Binding-site contacts:
Ligand atom C8 contacts residue PHE31 of chain 2.E at 3.5 Å (hydrophobic).
Ligand atom C6 contacts residue ASP111 of chain 2.E at 3.6 Å.
Ligand atom O6 contacts residue PHE31 of chain 2.E at 3.2 Å.
Ligand atom O7 contacts residue ASN58 of chain 2.A at 2.7 Å (h-bond).
Ligand atom O5 contacts residue ARG110 of chain 2.E at 2.9 Å (salt-bridge).
Ligand atom C2 contacts residue ASN58 of chain 2.A at 2.5 Å.
Ligand atom C1 contacts residue ARG110 of chain 2.E at 3.5 Å.
Ligand atom C6 contacts residue ASN30 of chain 2.E at 3.5 Å.
Ligand atom C1 contacts residue ASN58 of chain 2.A at 1.4 Å.
Ligand atom C6 contacts residue PHE31 of chain 2.E at 3.7 Å (hydrophobic).
Ligand atom O3 contacts residue HIS95 of chain 2.F at 3.3 Å.
Ligand atom C5 contacts residue ASN58 of chain 2.A at 3.6 Å.
Ligand atom C5 contacts residue TYR54 of chain 2.E at 3.6 Å (hydrophobic).
Ligand atom O7 contacts residue GLY16 of chain 2.B at 3.7 Å.
Ligand atom C7 contacts residue ASN58 of chain 2.A at 3.0 Å.
Ligand atom O4 contacts residue TYR54 of chain 2.E at 3.6 Å.
Ligand atom C7 contacts residue SER17 of chain 2.B at 3.1 Å.
Ligand atom C8 contacts residue GLU57 of chain 2.A at 3.7 Å.
Ligand atom O6 contacts residue ASP111 of chain 2.E at 2.8 Å (salt-bridge).
Ligand atom O6 contacts residue LYS58 of chain 2.E at 3.5 Å (salt-bridge).
Ligand atom N2 contacts residue SER52 of chain 2.E at 3.5 Å (h-bond).
Ligand atom C8 contacts residue SER17 of chain 2.B at 3.4 Å.
Ligand atom C2 contacts residue HIS95 of chain 2.F at 3.6 Å.
Ligand atom O7 contacts residue SER17 of chain 2.B at 2.5 Å (h-bond).
Ligand atom N2 contacts residue ASN58 of chain 2.A at 3.0 Å (h-bond).
Ligand atom C5 contacts residue ARG110 of chain 2.E at 3.5 Å.
Ligand atom O7 contacts residue SER52 of chain 2.E at 3.2 Å (h-bond).
Ligand atom C1 contacts residue ASP57 of chain 2.E at 3.0 Å.
Ligand atom O5 contacts residue ASN58 of chain 2.A at 2.3 Å (h-bond).
Ligand atom C8 contacts residue ARG110 of chain 2.E at 3.4 Å.
Ligand atom O4 contacts residue ASP57 of chain 2.E at 3.4 Å.
Ligand atom O4 contacts residue GLY112 of chain 2.E at 3.4 Å (h-bond).
Ligand atom O2 contacts residue THR115 of chain 2.E at 3.6 Å.
Ligand atom O3 contacts residue HIS33 of chain 2.E at 2.9 Å (h-bond).
Ligand atom C2 contacts residue ASP57 of chain 2.E at 3.2 Å.
Ligand atom C7 contacts residue HIS33 of chain 2.E at 3.6 Å.
Ligand atom C3 contacts residue HIS95 of chain 2.F at 3.7 Å.
Ligand atom O3 contacts residue ASP57 of chain 2.E at 3.7 Å.
Ligand atom O6 contacts residue ARG110 of chain 2.E at 2.9 Å (salt-bridge).
Ligand atom O2 contacts residue ASP57 of chain 2.E at 3.1 Å (salt-bridge).

Sequence of chain 2.E:
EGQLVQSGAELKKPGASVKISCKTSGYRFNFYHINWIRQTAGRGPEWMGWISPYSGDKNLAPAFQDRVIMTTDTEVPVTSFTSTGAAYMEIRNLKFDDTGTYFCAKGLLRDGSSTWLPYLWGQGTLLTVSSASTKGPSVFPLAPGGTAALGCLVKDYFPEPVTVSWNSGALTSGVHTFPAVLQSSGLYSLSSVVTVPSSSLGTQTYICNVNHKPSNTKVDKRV

Sequence of chain 2.A:
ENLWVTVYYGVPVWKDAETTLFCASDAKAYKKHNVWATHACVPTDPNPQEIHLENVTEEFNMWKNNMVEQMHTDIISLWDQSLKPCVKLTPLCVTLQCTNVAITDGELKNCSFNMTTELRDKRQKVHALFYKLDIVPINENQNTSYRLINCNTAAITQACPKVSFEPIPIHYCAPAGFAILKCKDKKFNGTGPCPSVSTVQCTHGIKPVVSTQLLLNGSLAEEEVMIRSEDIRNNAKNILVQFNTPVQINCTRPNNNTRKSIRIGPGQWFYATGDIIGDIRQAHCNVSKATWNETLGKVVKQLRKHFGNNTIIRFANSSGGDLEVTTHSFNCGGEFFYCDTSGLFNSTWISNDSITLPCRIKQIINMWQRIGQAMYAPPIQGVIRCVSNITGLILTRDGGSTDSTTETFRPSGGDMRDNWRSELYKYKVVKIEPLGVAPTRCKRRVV

Sequence of chain 2.F:
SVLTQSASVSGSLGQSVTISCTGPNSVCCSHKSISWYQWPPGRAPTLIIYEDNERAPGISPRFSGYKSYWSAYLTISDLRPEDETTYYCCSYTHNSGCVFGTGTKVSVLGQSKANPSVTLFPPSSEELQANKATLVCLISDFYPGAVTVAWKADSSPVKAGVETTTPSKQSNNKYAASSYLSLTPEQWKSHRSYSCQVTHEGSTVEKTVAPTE

The protein below binds the small molecule below.
Small molecule (SMILES): CC(=O)N[C@H]1[C@H](O[C@H]2[C@H](O)[C@@H](NC(C)=O)CO[C@@H]2CO)O[C@H](CO)[C@@H](O[C@@H]2O[C@H](CO[C@H]3O[C@H](CO[C@H]4O[C@H](CO)[C@@H](O)[C@H](O)[C@@H]4O)[C@@H](O)[C@H](O[C@H]4O[C@H](CO)[C@@H](O)[C@H](O)[C@@H]4O)[C@@H]3O)[C@@H](O)[C@H](O[C@H]3O[C@H](CO)[C@@H](O)[C@H](O)[C@@H]3O)[C@@H]2O)[C@@H]1O

Sequence of chain 2.B:
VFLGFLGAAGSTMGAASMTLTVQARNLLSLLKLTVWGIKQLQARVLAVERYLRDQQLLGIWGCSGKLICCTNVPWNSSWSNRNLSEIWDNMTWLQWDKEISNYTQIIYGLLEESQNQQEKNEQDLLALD